Binding-site contacts:
Ligand atom C1 contacts residue VAL54 of chain 1.A at 3.8 Å (hydrophobic).
Ligand atom C8 contacts residue PRO49 of chain 1.A at 3.2 Å (hydrophobic).
Ligand atom C3 contacts residue GLN52 of chain 1.A at 3.4 Å.
Ligand atom C3 contacts residue PRO49 of chain 1.A at 3.4 Å (hydrophobic).
Ligand atom C10 contacts residue ILE112 of chain 1.A at 3.5 Å (hydrophobic).
Ligand atom O1 contacts residue VAL54 of chain 1.A at 4.0 Å.
Ligand atom C4 contacts residue PRO49 of chain 1.A at 3.5 Å (hydrophobic).
Ligand atom C2 contacts residue PRO53 of chain 1.A at 3.5 Å (hydrophobic).
Ligand atom O1 contacts residue TYR59 of chain 1.A at 3.5 Å.
Ligand atom C4 contacts residue GLN52 of chain 1.A at 3.1 Å.
Ligand atom C6 contacts residue TYR104 of chain 1.A at 4.0 Å (hydrophobic).
Ligand atom C13 contacts residue ILE112 of chain 1.A at 4.0 Å (hydrophobic).
Ligand atom N1 contacts residue PRO49 of chain 1.A at 2.8 Å (h-bond).
Ligand atom O2 contacts residue PHE50 of chain 1.A at 3.8 Å.
Ligand atom C8 contacts residue VAL54 of chain 1.A at 4.1 Å (hydrophobic).
Ligand atom C11 contacts residue ILE112 of chain 1.A at 4.0 Å (hydrophobic).
Ligand atom C12 contacts residue PRO106 of chain 1.A at 4.1 Å (hydrophobic).
Ligand atom O2 contacts residue SER101 of chain 1.A at 2.9 Å (h-bond).
Ligand atom C2 contacts residue PRO49 of chain 1.A at 3.6 Å (hydrophobic).
Ligand atom C11 contacts residue THR105 of chain 1.A at 3.9 Å.
Ligand atom C12 contacts residue THR105 of chain 1.A at 3.5 Å.
Ligand atom C10 contacts residue SER101 of chain 1.A at 4.1 Å.
Ligand atom C6 contacts residue VAL54 of chain 1.A at 4.2 Å (hydrophobic).
Ligand atom C9 contacts residue ILE112 of chain 1.A at 3.7 Å (hydrophobic).
Ligand atom C3 contacts residue GLU48 of chain 1.A at 4.1 Å.
Ligand atom O2 contacts residue ILE112 of chain 1.A at 3.9 Å.
Ligand atom C10 contacts residue TYR104 of chain 1.A at 3.8 Å (hydrophobic).
Ligand atom N1 contacts residue GLN52 of chain 1.A at 4.1 Å.
Ligand atom N2 contacts residue VAL54 of chain 1.A at 3.8 Å.
Ligand atom C9 contacts residue SER101 of chain 1.A at 3.9 Å.
Ligand atom C7 contacts residue VAL54 of chain 1.A at 3.9 Å (hydrophobic).
Ligand atom C2 contacts residue GLN52 of chain 1.A at 3.9 Å.
Ligand atom C1 contacts residue PRO49 of chain 1.A at 3.8 Å (hydrophobic).
Ligand atom C5 contacts residue TYR59 of chain 1.A at 3.7 Å (hydrophobic).
Ligand atom C4 contacts residue GLU48 of chain 1.A at 3.1 Å.
Ligand atom C11 contacts residue SER101 of chain 1.A at 3.7 Å.
Ligand atom C12 contacts residue SER110 of chain 1.A at 3.8 Å.
Ligand atom O3 contacts residue TYR104 of chain 1.A at 3.9 Å.
Ligand atom O3 contacts residue ILE112 of chain 1.A at 3.7 Å.
Ligand atom N2 contacts residue PRO49 of chain 1.A at 3.9 Å.

Sequence of chain 1.A:
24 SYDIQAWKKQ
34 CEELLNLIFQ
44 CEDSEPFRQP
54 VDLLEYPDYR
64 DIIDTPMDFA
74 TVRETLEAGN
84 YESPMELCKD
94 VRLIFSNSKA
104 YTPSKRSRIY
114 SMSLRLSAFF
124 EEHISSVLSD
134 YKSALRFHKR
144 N

A protein and the small-molecule ligand that binds it are described below.
Small molecule (SMILES): C#CCNC(=O)N1CCN(C(=O)c2ccco2)CC1